Sequence of chain 53.C:
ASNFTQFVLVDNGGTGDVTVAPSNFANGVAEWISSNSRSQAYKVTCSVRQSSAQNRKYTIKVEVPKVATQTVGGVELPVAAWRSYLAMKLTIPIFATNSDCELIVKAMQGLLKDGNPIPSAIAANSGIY

Binding-site contacts:
Ligand atom OP1 contacts residue ASN55 of chain 53.C at 3.2 Å.
Ligand atom C2 contacts residue SER47 of chain 27.C at 3.2 Å.
Ligand atom OP2 contacts residue LYS57 of chain 53.C at 3.5 Å (salt-bridge).
Ligand atom OP1 contacts residue LYS89 of chain 53.C at 3.5 Å (salt-bridge).
Ligand atom N1 contacts residue SER47 of chain 27.C at 2.7 Å (h-bond).
Ligand atom N6 contacts residue CYS46 of chain 27.C at 3.6 Å (h-bond).
Ligand atom O5' contacts residue LYS89 of chain 53.C at 3.2 Å (salt-bridge).
Ligand atom OP2 contacts residue LYS89 of chain 53.C at 3.5 Å (salt-bridge).
Ligand atom OP1 contacts residue SER52 of chain 53.C at 3.1 Å.
Ligand atom N7 contacts residue LYS61 of chain 27.C at 3.4 Å.
Ligand atom P contacts residue ARG49 of chain 53.C at 3.7 Å.
Ligand atom N7 contacts residue TYR85 of chain 27.C at 3.8 Å.
Ligand atom P contacts residue SER51 of chain 53.C at 3.2 Å.
Ligand atom OP1 contacts residue ASN55 of chain 53.C at 3.0 Å (h-bond).
Ligand atom N7 contacts residue THR45 of chain 27.C at 2.7 Å (h-bond).
Ligand atom O4' contacts residue LYS61 of chain 27.C at 3.7 Å.
Ligand atom OP1 contacts residue SER51 of chain 53.C at 2.7 Å (h-bond).
Ligand atom C5 contacts residue THR45 of chain 27.C at 3.4 Å.
Ligand atom C8 contacts residue LYS61 of chain 27.C at 3.6 Å.
Ligand atom C5' contacts residue ARG49 of chain 53.C at 2.6 Å.
Ligand atom O5' contacts residue LYS57 of chain 53.C at 2.8 Å (salt-bridge).
Ligand atom N9 contacts residue LYS61 of chain 27.C at 3.8 Å.
Ligand atom O3' contacts residue ARG49 of chain 53.C at 3.6 Å (salt-bridge).
Ligand atom C5' contacts residue LYS57 of chain 53.C at 3.8 Å.
Ligand atom N6 contacts residue THR45 of chain 27.C at 2.8 Å (h-bond).
Ligand atom OP2 contacts residue TYR85 of chain 27.C at 2.6 Å (h-bond).
Ligand atom OP2 contacts residue LYS57 of chain 53.C at 3.0 Å (salt-bridge).
Ligand atom C4' contacts residue ARG49 of chain 53.C at 3.6 Å.
Ligand atom O5' contacts residue ARG49 of chain 53.C at 3.6 Å (salt-bridge).
Ligand atom OP2 contacts residue THR91 of chain 53.C at 3.7 Å.
Ligand atom OP2 contacts residue SER51 of chain 53.C at 3.3 Å (h-bond).
Ligand atom P contacts residue LYS57 of chain 53.C at 3.1 Å.
Ligand atom N1 contacts residue THR59 of chain 27.C at 3.4 Å.
Ligand atom N6 contacts residue THR59 of chain 27.C at 2.7 Å (h-bond).
Ligand atom OP2 contacts residue LYS43 of chain 27.C at 2.7 Å (salt-bridge).
Ligand atom OP1 contacts residue LYS57 of chain 53.C at 2.9 Å.
Ligand atom C6 contacts residue THR45 of chain 27.C at 3.4 Å.
Ligand atom C6 contacts residue THR59 of chain 27.C at 3.5 Å.
Ligand atom O3' contacts residue SER51 of chain 53.C at 3.3 Å (h-bond).
Ligand atom OP1 contacts residue ARG49 of chain 53.C at 2.6 Å (salt-bridge).

This small molecule binds to this protein.
Small molecule (SMILES): Nc1ccn([C@@H]2O[C@H](CO[P](=O)(O)O[C@H]3[C@@H](O)[C@H](n4cnc5c(N)ncnc54)O[C@@H]3CO[P](=O)(O)O[C@H]3[C@@H](O)[C@H](n4cnc5c(=O)nc(N)[nH]c54)O[C@@H]3CO[P](=O)(O)O[C@H]3[C@@H](O)[C@H](n4cnc5c(N)ncnc54)O[C@@H]3CO[P](=O)(O)O[C@H]3[C@@H](O)[C@H](n4cnc5c(N)ncnc54)O[C@@H]3CO[P](=O)(O)O[C@H]3[C@@H](O)[C@H](n4ccc(=O)[nH]c4=O)O[C@@H]3CO[P](=O)(O)O[C@H]3[C@@H](O)[C@H](n4ccc(N)nc4=O)O[C@@H]3CO[P](=O)(O)O[C@H]3[C@@H](O)[C@H](n4ccc(=O)[nH]c4=O)O[C@@H]3CO[P](=O)(O)O[C@H]3[C@@H](O)[C@H](n4cnc5c(=O)nc(N)[nH]c54)O[C@@H]3CO)[C@@H](O)[C@H]2O)c(=O)n1

Sequence of chain 27.C:
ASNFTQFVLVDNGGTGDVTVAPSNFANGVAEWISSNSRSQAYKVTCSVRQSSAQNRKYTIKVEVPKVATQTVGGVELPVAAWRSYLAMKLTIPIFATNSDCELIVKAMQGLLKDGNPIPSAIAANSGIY